Sequence of chain 1.D:
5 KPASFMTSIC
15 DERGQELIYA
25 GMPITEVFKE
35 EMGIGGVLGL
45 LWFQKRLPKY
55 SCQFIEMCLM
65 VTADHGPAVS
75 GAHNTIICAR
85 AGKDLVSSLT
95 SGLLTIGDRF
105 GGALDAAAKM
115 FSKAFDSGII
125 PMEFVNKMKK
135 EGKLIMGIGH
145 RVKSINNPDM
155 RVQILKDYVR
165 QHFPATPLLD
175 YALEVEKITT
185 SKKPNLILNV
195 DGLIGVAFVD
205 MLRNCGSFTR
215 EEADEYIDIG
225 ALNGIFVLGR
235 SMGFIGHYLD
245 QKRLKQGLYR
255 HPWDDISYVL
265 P

Sequence of chain 1.A:
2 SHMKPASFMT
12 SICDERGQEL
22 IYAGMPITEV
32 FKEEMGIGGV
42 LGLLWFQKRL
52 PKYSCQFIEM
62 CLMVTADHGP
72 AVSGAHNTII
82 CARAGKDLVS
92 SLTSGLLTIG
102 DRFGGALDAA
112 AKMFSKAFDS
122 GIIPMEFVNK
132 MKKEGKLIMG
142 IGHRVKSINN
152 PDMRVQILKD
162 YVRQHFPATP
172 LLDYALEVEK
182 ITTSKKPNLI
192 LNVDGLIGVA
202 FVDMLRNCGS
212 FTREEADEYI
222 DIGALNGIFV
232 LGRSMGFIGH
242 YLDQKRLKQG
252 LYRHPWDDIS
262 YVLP

Binding-site contacts:
Ligand atom O3 contacts residue Q5B1 of chain 1.E at 0.5 Å (h-bond).
Ligand atom O1 contacts residue ARG254 of chain 1.D at 2.7 Å (salt-bridge).
Ligand atom C4 contacts residue Q5B1 of chain 1.E at 0.3 Å.
Ligand atom C1 contacts residue ARG254 of chain 1.D at 3.5 Å.
Ligand atom C2 contacts residue HIS144 of chain 1.A at 3.4 Å.
Ligand atom O4 contacts residue Q5B1 of chain 1.E at 0.3 Å (h-bond).
Ligand atom C2 contacts residue ACO1 of chain 1.G at 3.7 Å.
Ligand atom O3 contacts residue ARG155 of chain 1.A at 2.8 Å (salt-bridge).
Ligand atom O2 contacts residue Q5B1 of chain 1.E at 0.6 Å (h-bond).
Ligand atom O5 contacts residue HIS69 of chain 1.A at 3.5 Å.
Ligand atom O4 contacts residue PHE104 of chain 1.A at 3.2 Å.
Ligand atom O1 contacts residue Q5B1 of chain 1.E at 0.2 Å (h-bond).
Ligand atom O1 contacts residue HIS144 of chain 1.A at 3.5 Å.
Ligand atom O5 contacts residue ACO1 of chain 1.G at 3.3 Å.
Ligand atom C3 contacts residue Q5B1 of chain 1.E at 0.8 Å.
Ligand atom O4 contacts residue HIS69 of chain 1.A at 3.6 Å.
Ligand atom O2 contacts residue VAL73 of chain 1.A at 3.4 Å.
Ligand atom O2 contacts residue HIS144 of chain 1.A at 3.2 Å.
Ligand atom O1 contacts residue VAL73 of chain 1.A at 3.6 Å.
Ligand atom C4 contacts residue HIS69 of chain 1.A at 3.5 Å.
Ligand atom C2 contacts residue Q5B1 of chain 1.E at 0.4 Å.
Ligand atom O3 contacts residue HIS69 of chain 1.A at 3.5 Å (h-bond).
Ligand atom O5 contacts residue Q5B1 of chain 1.E at 0.6 Å (h-bond).
Ligand atom C4 contacts residue ACO1 of chain 1.G at 3.2 Å.
Ligand atom O3 contacts residue HIS144 of chain 1.A at 2.7 Å (h-bond).
Ligand atom C4 contacts residue ARG155 of chain 1.A at 3.8 Å.
Ligand atom C1 contacts residue HIS144 of chain 1.A at 3.2 Å.
Ligand atom O4 contacts residue VAL73 of chain 1.A at 3.6 Å.
Ligand atom C1 contacts residue VAL73 of chain 1.A at 3.3 Å (hydrophobic).
Ligand atom O4 contacts residue ARG234 of chain 1.A at 2.6 Å (salt-bridge).
Ligand atom C3 contacts residue ACO1 of chain 1.G at 3.1 Å.
Ligand atom O2 contacts residue ARG254 of chain 1.D at 2.8 Å (salt-bridge).
Ligand atom C3 contacts residue HIS69 of chain 1.A at 3.6 Å.
Ligand atom O2 contacts residue HIS69 of chain 1.A at 2.7 Å (h-bond).
Ligand atom C3 contacts residue HIS144 of chain 1.A at 3.4 Å.
Ligand atom O5 contacts residue ARG234 of chain 1.A at 2.5 Å (salt-bridge).
Ligand atom C4 contacts residue ARG234 of chain 1.A at 3.3 Å.
Ligand atom O5 contacts residue ARG155 of chain 1.A at 2.7 Å (salt-bridge).
Ligand atom O3 contacts residue ACO1 of chain 1.G at 3.3 Å.
Ligand atom C1 contacts residue Q5B1 of chain 1.E at 0.3 Å.

A small-molecule ligand and the protein it binds are described below.
Small molecule (SMILES): O=C([O-])CC(=O)C(=O)O